This protein binds this small molecule.
Small molecule (SMILES): CC(=O)N[C@@H]1[C@@H](O)[C@H](O)[C@@H](CO)O[C@H]1O

Binding-site contacts:
Ligand atom N2 contacts residue ASN246 of chain 2.C at 3.0 Å (h-bond).
Ligand atom C5 contacts residue TRP152 of chain 2.C at 3.9 Å (hydrophobic).
Ligand atom O5 contacts residue ASN246 of chain 2.C at 2.4 Å (h-bond).
Ligand atom C1 contacts residue ASN246 of chain 2.C at 1.5 Å.
Ligand atom C7 contacts residue ASN246 of chain 2.C at 3.5 Å.
Ligand atom C2 contacts residue ASN246 of chain 2.C at 2.4 Å.
Ligand atom N2 contacts residue TRP152 of chain 2.C at 4.5 Å.
Ligand atom O5 contacts residue TRP152 of chain 2.C at 4.1 Å.
Ligand atom C5 contacts residue ASN246 of chain 2.C at 3.7 Å.
Ligand atom C8 contacts residue VAL244 of chain 2.C at 4.1 Å (hydrophobic).
Ligand atom C6 contacts residue TRP152 of chain 2.C at 4.0 Å (hydrophobic).
Ligand atom C1 contacts residue TRP152 of chain 2.C at 3.9 Å (hydrophobic).
Ligand atom C3 contacts residue ASN246 of chain 2.C at 3.8 Å.
Ligand atom O7 contacts residue ASN246 of chain 2.C at 3.7 Å.
Ligand atom C4 contacts residue ASN246 of chain 2.C at 4.2 Å.
Ligand atom C8 contacts residue ASN246 of chain 2.C at 4.0 Å.

Sequence of chain 2.C:
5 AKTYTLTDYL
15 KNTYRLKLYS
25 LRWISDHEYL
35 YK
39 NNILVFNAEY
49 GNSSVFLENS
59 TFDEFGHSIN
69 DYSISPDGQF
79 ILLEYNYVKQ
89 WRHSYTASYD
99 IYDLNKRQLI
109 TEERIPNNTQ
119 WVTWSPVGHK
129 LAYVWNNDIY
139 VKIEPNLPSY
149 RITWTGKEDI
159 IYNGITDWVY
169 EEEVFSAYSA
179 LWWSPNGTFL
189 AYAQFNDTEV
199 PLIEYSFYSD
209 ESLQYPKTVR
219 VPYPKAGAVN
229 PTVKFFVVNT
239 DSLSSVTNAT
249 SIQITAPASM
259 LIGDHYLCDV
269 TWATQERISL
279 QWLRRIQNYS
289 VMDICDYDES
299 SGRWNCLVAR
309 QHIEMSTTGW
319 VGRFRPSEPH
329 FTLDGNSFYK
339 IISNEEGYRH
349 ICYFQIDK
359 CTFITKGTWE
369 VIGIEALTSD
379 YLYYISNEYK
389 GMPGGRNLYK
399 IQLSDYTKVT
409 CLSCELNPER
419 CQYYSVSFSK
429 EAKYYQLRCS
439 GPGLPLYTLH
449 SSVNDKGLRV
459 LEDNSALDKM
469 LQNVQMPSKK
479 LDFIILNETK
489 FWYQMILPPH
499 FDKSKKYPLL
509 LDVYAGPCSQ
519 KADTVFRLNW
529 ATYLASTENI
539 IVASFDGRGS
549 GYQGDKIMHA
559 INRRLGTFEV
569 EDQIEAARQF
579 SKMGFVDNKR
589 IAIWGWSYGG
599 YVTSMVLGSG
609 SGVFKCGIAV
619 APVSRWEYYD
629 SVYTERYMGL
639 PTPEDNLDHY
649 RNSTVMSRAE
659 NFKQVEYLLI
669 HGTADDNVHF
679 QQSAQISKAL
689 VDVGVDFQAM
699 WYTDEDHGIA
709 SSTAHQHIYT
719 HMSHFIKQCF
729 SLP